Binding-site contacts:
Ligand atom CB contacts residue TRP42 of chain 1.A at 4.4 Å (hydrophobic).
Ligand atom CA contacts residue GLU135 of chain 1.A at 3.4 Å.
Ligand atom CG contacts residue PHE108 of chain 1.A at 3.7 Å (hydrophobic).
Ligand atom CG contacts residue TRP42 of chain 1.A at 4.0 Å (hydrophobic).
Ligand atom NE2 contacts residue TRP42 of chain 1.A at 3.7 Å.
Ligand atom CE1 contacts residue PHE108 of chain 1.A at 4.1 Å (hydrophobic).
Ligand atom ND1 contacts residue ASP39 of chain 1.A at 2.9 Å (salt-bridge).
Ligand atom CA contacts residue ASP39 of chain 1.A at 3.5 Å.
Ligand atom CD2 contacts residue GLU82 of chain 1.A at 3.6 Å.
Ligand atom N contacts residue TYR36 of chain 1.A at 3.3 Å (h-bond).
Ligand atom CA contacts residue TRP42 of chain 1.A at 3.5 Å (hydrophobic).
Ligand atom CB contacts residue PHE108 of chain 1.A at 3.7 Å (hydrophobic).
Ligand atom CD2 contacts residue TYR100 of chain 1.A at 3.4 Å (hydrophobic).
Ligand atom N contacts residue ASP110 of chain 1.A at 2.7 Å (salt-bridge).
Ligand atom ND1 contacts residue PHE108 of chain 1.A at 4.0 Å.
Ligand atom N contacts residue ASP39 of chain 1.A at 4.0 Å.
Ligand atom NE2 contacts residue GLU82 of chain 1.A at 2.7 Å (salt-bridge).
Ligand atom NE2 contacts residue TYR100 of chain 1.A at 3.7 Å.
Ligand atom ND1 contacts residue VAL41 of chain 1.A at 4.0 Å.
Ligand atom CD2 contacts residue PHE108 of chain 1.A at 3.6 Å (hydrophobic).
Ligand atom CE1 contacts residue GLU82 of chain 1.A at 3.4 Å.
Ligand atom NE2 contacts residue PHE108 of chain 1.A at 4.0 Å.
Ligand atom CG contacts residue ASP39 of chain 1.A at 3.7 Å.
Ligand atom ND1 contacts residue TRP42 of chain 1.A at 3.8 Å.
Ligand atom CB contacts residue ASP39 of chain 1.A at 3.3 Å.
Ligand atom N contacts residue TRP42 of chain 1.A at 4.5 Å.
Ligand atom CE1 contacts residue VAL41 of chain 1.A at 3.6 Å (hydrophobic).
Ligand atom CA contacts residue TYR36 of chain 1.A at 3.8 Å (hydrophobic).
Ligand atom N contacts residue GLU135 of chain 1.A at 2.8 Å (salt-bridge).
Ligand atom CE1 contacts residue TRP42 of chain 1.A at 3.5 Å (hydrophobic).
Ligand atom CE1 contacts residue ASP39 of chain 1.A at 3.6 Å.
Ligand atom CB contacts residue ASP110 of chain 1.A at 3.7 Å.
Ligand atom CA contacts residue ASP110 of chain 1.A at 3.3 Å.
Ligand atom CD2 contacts residue TRP42 of chain 1.A at 4.1 Å (hydrophobic).
Ligand atom N contacts residue VAL124 of chain 1.A at 3.4 Å.

Sequence of chain 1.A:
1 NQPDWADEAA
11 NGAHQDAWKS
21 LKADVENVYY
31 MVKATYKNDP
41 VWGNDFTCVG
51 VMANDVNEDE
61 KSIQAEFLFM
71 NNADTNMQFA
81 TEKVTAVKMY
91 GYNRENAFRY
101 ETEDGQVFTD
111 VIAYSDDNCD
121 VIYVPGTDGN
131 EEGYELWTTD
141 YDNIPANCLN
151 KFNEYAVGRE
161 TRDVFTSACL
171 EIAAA

A small-molecule ligand and the protein it binds are described below.
Small molecule (SMILES): NCCc1c[nH]cn1